This small molecule binds to this protein.
Small molecule (SMILES): CC(C)c1nc(CN(C)C(=O)N[C@H](C(=O)N[C@@H](Cc2ccccc2)C[C@H](O)[C@H](Cc2ccccc2)NC(=O)OCc2cncs2)C(C)C)cs1

Binding-site contacts:
Ligand atom O76 contacts residue LEU460 of chain 1.H at 3.1 Å (h-bond).
Ligand atom C64 contacts residue GLU353 of chain 1.H at 3.5 Å.
Ligand atom N11 contacts residue SER98 of chain 1.H at 3.9 Å.
Ligand atom O24 contacts residue PHE283 of chain 1.H at 3.0 Å.
Ligand atom C90 contacts residue LEU219 of chain 1.H at 3.5 Å (hydrophobic).
Ligand atom C64 contacts residue ARG85 of chain 1.H at 3.3 Å.
Ligand atom C4 contacts residue THR288 of chain 1.H at 3.5 Å.
Ligand atom C86 contacts residue PHE192 of chain 1.H at 3.6 Å (hydrophobic).
Ligand atom C95 contacts residue GLY193 of chain 1.H at 3.4 Å.
Ligand atom C34 contacts residue ILE280 of chain 1.H at 3.0 Å (hydrophobic).
Ligand atom O76 contacts residue GLY459 of chain 1.H at 3.1 Å.
Ligand atom C6 contacts residue ILE280 of chain 1.H at 3.9 Å (hydrophobic).
Ligand atom C35 contacts residue ILE280 of chain 1.H at 3.2 Å (hydrophobic).
Ligand atom S3 contacts residue THR288 of chain 1.H at 3.6 Å.
Ligand atom O7 contacts residue SER98 of chain 1.H at 4.0 Å.
Ligand atom C50 contacts residue HEM1 of chain 1.V at 3.0 Å.
Ligand atom C86 contacts residue LEU219 of chain 1.H at 3.1 Å (hydrophobic).
Ligand atom C6 contacts residue ALA284 of chain 1.H at 3.9 Å (hydrophobic).
Ligand atom C33 contacts residue PHE283 of chain 1.H at 3.5 Å (hydrophobic).
Ligand atom N5 contacts residue HEM1 of chain 1.V at 2.3 Å.
Ligand atom C32 contacts residue PHE283 of chain 1.H at 3.5 Å (hydrophobic).
Ligand atom C1 contacts residue ALA284 of chain 1.H at 3.4 Å (hydrophobic).
Ligand atom C32 contacts residue PHE189 of chain 1.H at 3.8 Å (hydrophobic).
Ligand atom C48 contacts residue ARG84 of chain 1.H at 3.6 Å.
Ligand atom C50 contacts residue ARG84 of chain 1.H at 4.0 Å.
Ligand atom C4 contacts residue HEM1 of chain 1.V at 3.1 Å.
Ligand atom C2 contacts residue ALA284 of chain 1.H at 3.6 Å (hydrophobic).
Ligand atom C95 contacts residue GLY459 of chain 1.H at 3.5 Å.
Ligand atom N58 contacts residue LEU460 of chain 1.H at 3.9 Å.
Ligand atom C85 contacts residue PHE192 of chain 1.H at 3.5 Å (hydrophobic).
Ligand atom C95 contacts residue PHE192 of chain 1.H at 3.2 Å (hydrophobic).
Ligand atom C49 contacts residue ARG84 of chain 1.H at 3.3 Å.
Ligand atom C31 contacts residue PHE283 of chain 1.H at 3.9 Å (hydrophobic).
Ligand atom C51 contacts residue HEM1 of chain 1.V at 3.1 Å.
Ligand atom O41 contacts residue LEU99 of chain 1.H at 3.3 Å.
Ligand atom C1 contacts residue HEM1 of chain 1.V at 3.1 Å.
Ligand atom C6 contacts residue PHE283 of chain 1.H at 3.7 Å (hydrophobic).
Ligand atom C33 contacts residue PHE189 of chain 1.H at 3.9 Å (hydrophobic).
Ligand atom C90 contacts residue PHE199 of chain 1.H at 3.4 Å (hydrophobic).
Ligand atom C35 contacts residue PHE220 of chain 1.H at 3.9 Å (hydrophobic).

Sequence of chain 1.H:
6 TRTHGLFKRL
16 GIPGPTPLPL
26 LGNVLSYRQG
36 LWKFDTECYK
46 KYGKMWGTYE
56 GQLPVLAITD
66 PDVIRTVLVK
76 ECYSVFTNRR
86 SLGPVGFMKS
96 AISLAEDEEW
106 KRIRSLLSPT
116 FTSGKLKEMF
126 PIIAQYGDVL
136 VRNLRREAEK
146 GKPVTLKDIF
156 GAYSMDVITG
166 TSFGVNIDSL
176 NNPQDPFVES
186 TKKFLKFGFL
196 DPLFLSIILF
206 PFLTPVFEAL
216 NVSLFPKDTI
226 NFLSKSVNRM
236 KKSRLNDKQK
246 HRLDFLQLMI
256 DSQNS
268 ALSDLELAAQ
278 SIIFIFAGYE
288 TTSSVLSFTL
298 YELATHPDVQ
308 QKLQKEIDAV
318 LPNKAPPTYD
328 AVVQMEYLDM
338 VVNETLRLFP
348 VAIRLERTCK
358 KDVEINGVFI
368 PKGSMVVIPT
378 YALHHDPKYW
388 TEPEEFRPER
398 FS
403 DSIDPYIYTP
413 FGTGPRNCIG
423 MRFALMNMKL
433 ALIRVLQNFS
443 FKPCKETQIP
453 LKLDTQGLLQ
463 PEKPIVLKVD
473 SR